Sequence of chain 1.A:
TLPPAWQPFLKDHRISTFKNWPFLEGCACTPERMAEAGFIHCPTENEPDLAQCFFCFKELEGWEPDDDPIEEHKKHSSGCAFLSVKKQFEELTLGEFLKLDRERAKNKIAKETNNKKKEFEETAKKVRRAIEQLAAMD

This protein binds this small molecule.
Small molecule (SMILES): C[C@H](N)C(=O)N[C@@H](CCCN=C(N)N)C(=O)N[C@H](C(=O)N[C@@H](CCCCN)C(=O)O)[C@@H](C)OP(=O)(O)O

Binding-site contacts:
Ligand atom O contacts residue GLU80 of chain 1.A at 3.2 Å (salt-bridge).
Ligand atom CB contacts residue LEU58 of chain 1.A at 3.8 Å (hydrophobic).
Ligand atom C contacts residue LEU68 of chain 1.A at 3.7 Å (hydrophobic).
Ligand atom O contacts residue LEU68 of chain 1.A at 3.5 Å.
Ligand atom N contacts residue GLU69 of chain 1.A at 2.8 Å (salt-bridge).
Ligand atom OG1 contacts residue HIS84 of chain 1.A at 3.7 Å.
Ligand atom CB contacts residue GLU69 of chain 1.A at 3.5 Å.
Ligand atom O contacts residue HIS84 of chain 1.A at 2.9 Å (h-bond).
Ligand atom NH2 contacts residue GLU69 of chain 1.A at 2.6 Å (salt-bridge).
Ligand atom CZ contacts residue GLU69 of chain 1.A at 3.3 Å.
Ligand atom C contacts residue GLU67 of chain 1.A at 3.7 Å.
Ligand atom CB contacts residue TRP71 of chain 1.A at 3.6 Å (hydrophobic).
Ligand atom O contacts residue GLU69 of chain 1.A at 3.0 Å (salt-bridge).
Ligand atom CA contacts residue HIS84 of chain 1.A at 3.8 Å.
Ligand atom CA contacts residue GLU80 of chain 1.A at 3.7 Å.
Ligand atom CA contacts residue ASP75 of chain 1.A at 3.6 Å.
Ligand atom CA contacts residue GLU67 of chain 1.A at 3.5 Å.
Ligand atom O3P contacts residue HIS84 of chain 1.A at 2.6 Å (h-bond).
Ligand atom N contacts residue LEU68 of chain 1.A at 3.8 Å.
Ligand atom CA contacts residue GLU69 of chain 1.A at 3.3 Å.
Ligand atom C contacts residue GLU69 of chain 1.A at 3.5 Å.
Ligand atom N contacts residue GLU80 of chain 1.A at 2.9 Å (salt-bridge).
Ligand atom CD contacts residue LEU58 of chain 1.A at 3.6 Å (hydrophobic).
Ligand atom CA contacts residue LEU68 of chain 1.A at 3.7 Å (hydrophobic).
Ligand atom CB contacts residue GLU69 of chain 1.A at 3.3 Å.
Ligand atom C contacts residue HIS84 of chain 1.A at 3.8 Å.
Ligand atom N contacts residue ASP75 of chain 1.A at 2.7 Å (salt-bridge).
Ligand atom NH1 contacts residue GLU69 of chain 1.A at 3.5 Å (salt-bridge).
Ligand atom CG2 contacts residue LYS66 of chain 1.A at 3.8 Å.
Ligand atom OG1 contacts residue LYS66 of chain 1.A at 3.4 Å.
Ligand atom CG contacts residue GLU69 of chain 1.A at 3.6 Å.
Ligand atom C contacts residue GLU80 of chain 1.A at 3.8 Å.
Ligand atom NZ contacts residue GLU67 of chain 1.A at 3.0 Å (salt-bridge).
Ligand atom N contacts residue GLU67 of chain 1.A at 3.0 Å (salt-bridge).
Ligand atom P contacts residue HIS84 of chain 1.A at 3.6 Å.
Ligand atom CE contacts residue GLU55 of chain 1.A at 3.4 Å.
Ligand atom CA contacts residue GLY70 of chain 1.A at 3.6 Å.
Ligand atom O2P contacts residue LYS66 of chain 1.A at 2.8 Å (salt-bridge).
Ligand atom CD contacts residue GLU55 of chain 1.A at 3.3 Å.
Ligand atom P contacts residue LYS66 of chain 1.A at 3.8 Å.